This protein binds this small molecule.
Small molecule (SMILES): CC(=O)N[C@@H]1[C@@H](O)[C@H](O)[C@@H](CO)O[C@H]1O

Binding-site contacts:
Ligand atom C2 contacts residue ASN616 of chain 1.A at 2.5 Å.
Ligand atom O7 contacts residue ASN616 of chain 1.A at 3.9 Å.
Ligand atom C1 contacts residue THR618 of chain 1.A at 4.4 Å.
Ligand atom C8 contacts residue GLN644 of chain 1.A at 3.5 Å.
Ligand atom C3 contacts residue ASN616 of chain 1.A at 3.8 Å.
Ligand atom C7 contacts residue ASN616 of chain 1.A at 3.6 Å.
Ligand atom O5 contacts residue ASN616 of chain 1.A at 2.4 Å (h-bond).
Ligand atom N2 contacts residue ASN616 of chain 1.A at 2.9 Å (h-bond).
Ligand atom C4 contacts residue ASN616 of chain 1.A at 4.2 Å.
Ligand atom C5 contacts residue ASN616 of chain 1.A at 3.7 Å.
Ligand atom C1 contacts residue ASN616 of chain 1.A at 1.4 Å.

Sequence of chain 1.A:
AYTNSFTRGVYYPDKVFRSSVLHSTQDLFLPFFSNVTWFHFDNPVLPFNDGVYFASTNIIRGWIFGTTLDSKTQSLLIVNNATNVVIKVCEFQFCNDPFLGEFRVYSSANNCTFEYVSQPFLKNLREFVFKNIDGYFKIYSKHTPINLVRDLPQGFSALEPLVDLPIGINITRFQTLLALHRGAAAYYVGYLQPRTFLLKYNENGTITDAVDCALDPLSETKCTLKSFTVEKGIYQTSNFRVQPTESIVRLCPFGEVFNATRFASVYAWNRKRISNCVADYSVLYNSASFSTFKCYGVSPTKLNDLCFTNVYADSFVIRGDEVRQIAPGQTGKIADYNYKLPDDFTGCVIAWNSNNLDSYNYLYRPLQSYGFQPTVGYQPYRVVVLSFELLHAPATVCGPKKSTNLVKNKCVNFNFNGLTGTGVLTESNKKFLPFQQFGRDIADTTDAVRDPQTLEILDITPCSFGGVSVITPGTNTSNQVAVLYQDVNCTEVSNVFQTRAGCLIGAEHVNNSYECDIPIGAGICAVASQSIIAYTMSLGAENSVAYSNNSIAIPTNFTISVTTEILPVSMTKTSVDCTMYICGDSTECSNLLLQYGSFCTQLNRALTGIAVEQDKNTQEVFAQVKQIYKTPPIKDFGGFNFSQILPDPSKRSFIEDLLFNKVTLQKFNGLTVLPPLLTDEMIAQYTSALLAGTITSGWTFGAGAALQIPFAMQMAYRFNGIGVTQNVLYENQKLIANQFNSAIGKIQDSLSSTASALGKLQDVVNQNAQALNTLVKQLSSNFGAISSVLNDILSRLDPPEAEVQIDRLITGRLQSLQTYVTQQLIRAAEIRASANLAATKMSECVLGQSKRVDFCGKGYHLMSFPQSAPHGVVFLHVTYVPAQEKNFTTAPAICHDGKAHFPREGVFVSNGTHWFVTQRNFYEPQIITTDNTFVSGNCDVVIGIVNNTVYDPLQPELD